Sequence of chain 1.E:
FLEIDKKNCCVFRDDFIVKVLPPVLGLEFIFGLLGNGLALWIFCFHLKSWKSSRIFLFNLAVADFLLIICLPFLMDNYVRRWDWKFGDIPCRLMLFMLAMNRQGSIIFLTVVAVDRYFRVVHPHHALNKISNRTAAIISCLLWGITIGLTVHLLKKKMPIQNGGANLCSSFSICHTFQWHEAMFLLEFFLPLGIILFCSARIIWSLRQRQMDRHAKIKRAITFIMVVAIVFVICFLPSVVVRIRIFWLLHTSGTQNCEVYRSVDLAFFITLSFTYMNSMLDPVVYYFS

Binding-site contacts:
Ligand atom C6 contacts residue ILE150 of chain 1.E at 4.3 Å (hydrophobic).
Ligand atom C18 contacts residue VAL154 of chain 1.E at 4.5 Å (hydrophobic).
Ligand atom C5 contacts residue ILE150 of chain 1.E at 4.1 Å (hydrophobic).
Ligand atom C24 contacts residue VAL154 of chain 1.E at 3.6 Å (hydrophobic).
Ligand atom C15 contacts residue VAL154 of chain 1.E at 4.2 Å (hydrophobic).
Ligand atom C6 contacts residue PRO234 of chain 1.E at 4.0 Å (hydrophobic).
Ligand atom C16 contacts residue VAL154 of chain 1.E at 3.5 Å (hydrophobic).
Ligand atom C18 contacts residue LEU185 of chain 1.E at 3.6 Å (hydrophobic).
Ligand atom O1 contacts residue LEU229 of chain 1.E at 3.0 Å.
Ligand atom C10 contacts residue ILE150 of chain 1.E at 4.3 Å (hydrophobic).
Ligand atom C22 contacts residue VAL154 of chain 1.E at 3.5 Å (hydrophobic).
Ligand atom C25 contacts residue VAL154 of chain 1.E at 4.4 Å (hydrophobic).
Ligand atom C18 contacts residue ILE150 of chain 1.E at 4.1 Å (hydrophobic).
Ligand atom C27 contacts residue LEU170 of chain 1.E at 3.7 Å (hydrophobic).
Ligand atom C15 contacts residue ILE150 of chain 1.E at 4.1 Å (hydrophobic).
Ligand atom C7 contacts residue THR153 of chain 1.E at 4.3 Å.
Ligand atom O1 contacts residue GLN146 of chain 1.E at 3.7 Å.
Ligand atom C2 contacts residue LEU229 of chain 1.E at 4.5 Å (hydrophobic).
Ligand atom C8 contacts residue ILE150 of chain 1.E at 4.4 Å (hydrophobic).
Ligand atom C3 contacts residue LEU229 of chain 1.E at 3.5 Å (hydrophobic).
Ligand atom C4 contacts residue ILE150 of chain 1.E at 4.1 Å (hydrophobic).
Ligand atom C7 contacts residue PRO234 of chain 1.E at 4.3 Å (hydrophobic).
Ligand atom C23 contacts residue VAL154 of chain 1.E at 4.3 Å (hydrophobic).
Ligand atom C19 contacts residue ILE150 of chain 1.E at 3.2 Å (hydrophobic).
Ligand atom C16 contacts residue THR153 of chain 1.E at 4.1 Å.
Ligand atom C26 contacts residue VAL154 of chain 1.E at 4.2 Å (hydrophobic).
Ligand atom C26 contacts residue PHE99 of chain 1.E at 3.9 Å (hydrophobic).
Ligand atom C15 contacts residue THR153 of chain 1.E at 3.5 Å.

This protein binds this small molecule.
Small molecule (SMILES): CC(C)CCC[C@@H](C)[C@H]1CC[C@H]2[C@@H]3CC=C4C[C@@H](O)CC[C@]4(C)[C@H]3CC[C@]12C